Binding-site contacts:
Ligand atom C15 contacts residue SER118 of chain 2.A at 3.3 Å.
Ligand atom O03 contacts residue XBS1 of chain 2.C at 1.0 Å.
Ligand atom C02 contacts residue XBS1 of chain 2.C at 0.5 Å.
Ligand atom C09 contacts residue LEU18 of chain 1.A at 3.4 Å (hydrophobic).
Ligand atom O02 contacts residue LYS16 of chain 2.A at 3.0 Å (salt-bridge).
Ligand atom C13 contacts residue XBS1 of chain 2.C at 0.9 Å.
Ligand atom B01 contacts residue XBS1 of chain 2.C at 3.3 Å.
Ligand atom C07 contacts residue XBS1 of chain 2.C at 1.1 Å.
Ligand atom B01 contacts residue LYS16 of chain 1.A at 2.9 Å.
Ligand atom O04 contacts residue SER118 of chain 1.A at 3.8 Å.
Ligand atom C12 contacts residue LYS16 of chain 1.A at 3.2 Å.
Ligand atom C01 contacts residue LEU111 of chain 1.A at 3.5 Å (hydrophobic).
Ligand atom C12 contacts residue XBS1 of chain 2.C at 2.2 Å.
Ligand atom O04 contacts residue SER118 of chain 2.A at 2.6 Å (h-bond).
Ligand atom O02 contacts residue GLU55 of chain 2.A at 3.6 Å (salt-bridge).
Ligand atom C15 contacts residue LEU111 of chain 1.A at 3.6 Å (hydrophobic).
Ligand atom C13 contacts residue LYS16 of chain 1.A at 3.6 Å.
Ligand atom O03 contacts residue SER118 of chain 2.A at 3.1 Å (h-bond).
Ligand atom C08 contacts residue XBS1 of chain 2.C at 1.2 Å.
Ligand atom C13 contacts residue LYS16 of chain 2.A at 3.5 Å.
Ligand atom C05 contacts residue ALA109 of chain 1.A at 3.3 Å (hydrophobic).
Ligand atom O04 contacts residue XBS1 of chain 2.C at 1.3 Å (h-bond).
Ligand atom C05 contacts residue XBS1 of chain 2.C at 2.0 Å.
Ligand atom C03 contacts residue XBS1 of chain 2.C at 0.6 Å.
Ligand atom C01 contacts residue SER118 of chain 1.A at 3.8 Å.
Ligand atom C11 contacts residue XBS1 of chain 2.C at 3.1 Å.
Ligand atom C10 contacts residue XBS1 of chain 2.C at 2.7 Å.
Ligand atom O01 contacts residue LYS16 of chain 1.A at 3.2 Å (salt-bridge).
Ligand atom O02 contacts residue LYS16 of chain 1.A at 3.3 Å (salt-bridge).
Ligand atom C06 contacts residue XBS1 of chain 2.C at 1.5 Å.
Ligand atom C09 contacts residue XBS1 of chain 2.C at 1.6 Å.
Ligand atom C04 contacts residue XBS1 of chain 2.C at 1.1 Å.
Ligand atom C10 contacts residue LEU18 of chain 1.A at 3.1 Å (hydrophobic).
Ligand atom O02 contacts residue XBS1 of chain 2.C at 2.7 Å (h-bond).
Ligand atom C14 contacts residue XBS1 of chain 2.C at 0.3 Å.
Ligand atom C15 contacts residue XBS1 of chain 2.C at 0.9 Å.
Ligand atom C06 contacts residue LEU111 of chain 1.A at 3.8 Å (hydrophobic).
Ligand atom C08 contacts residue LEU18 of chain 1.A at 3.1 Å (hydrophobic).
Ligand atom O04 contacts residue LEU111 of chain 1.A at 3.6 Å.
Ligand atom C01 contacts residue XBS1 of chain 2.C at 0.9 Å.

Sequence of chain 1.A:
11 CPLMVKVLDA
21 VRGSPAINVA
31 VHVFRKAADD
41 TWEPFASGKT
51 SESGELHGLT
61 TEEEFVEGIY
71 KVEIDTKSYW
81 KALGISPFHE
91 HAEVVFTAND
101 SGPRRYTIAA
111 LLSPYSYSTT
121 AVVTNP

The protein below binds the small molecule below.
Small molecule (SMILES): O=C(O)c1cccc(/C=C/c2ccc(B(O)O)cc2)c1

Sequence of chain 2.A:
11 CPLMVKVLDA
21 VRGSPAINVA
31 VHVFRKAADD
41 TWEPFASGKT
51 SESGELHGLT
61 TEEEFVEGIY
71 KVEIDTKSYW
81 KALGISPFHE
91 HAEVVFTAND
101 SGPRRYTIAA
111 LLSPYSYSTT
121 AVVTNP